A protein and the small-molecule ligand that binds it are described below.
Small molecule (SMILES): CC(=O)N[C@H]1[C@H](O[C@H]2[C@H](O)[C@@H](NC(C)=O)CO[C@@H]2CO)O[C@H](CO)[C@@H](O[C@@H]2O[C@H](CO)[C@@H](O)[C@H](O)[C@@H]2O)[C@@H]1O

Binding-site contacts:
Ligand atom N2 contacts residue ASN25 of chain 1.B at 3.0 Å (h-bond).
Ligand atom C3 contacts residue ASN25 of chain 1.B at 3.8 Å.
Ligand atom C4 contacts residue ASN25 of chain 1.B at 4.2 Å.
Ligand atom C2 contacts residue ASN25 of chain 1.B at 2.5 Å.
Ligand atom C7 contacts residue PHE20 of chain 1.B at 4.4 Å (hydrophobic).
Ligand atom C1 contacts residue ASN25 of chain 1.B at 1.4 Å.
Ligand atom O5 contacts residue ASN25 of chain 1.B at 2.3 Å (h-bond).
Ligand atom O7 contacts residue ASN25 of chain 1.B at 4.4 Å.
Ligand atom N2 contacts residue GLY21 of chain 1.B at 4.2 Å.
Ligand atom C8 contacts residue PHE24 of chain 1.B at 4.1 Å (hydrophobic).
Ligand atom C7 contacts residue ASN25 of chain 1.B at 4.0 Å.
Ligand atom O7 contacts residue GLY21 of chain 1.B at 3.4 Å.
Ligand atom C5 contacts residue ASN25 of chain 1.B at 3.6 Å.
Ligand atom C8 contacts residue PHE20 of chain 1.B at 3.7 Å (hydrophobic).
Ligand atom C7 contacts residue GLY21 of chain 1.B at 3.5 Å.
Ligand atom C8 contacts residue GLY21 of chain 1.B at 3.5 Å.
Ligand atom O7 contacts residue PHE20 of chain 1.B at 4.5 Å.

Sequence of chain 1.B:
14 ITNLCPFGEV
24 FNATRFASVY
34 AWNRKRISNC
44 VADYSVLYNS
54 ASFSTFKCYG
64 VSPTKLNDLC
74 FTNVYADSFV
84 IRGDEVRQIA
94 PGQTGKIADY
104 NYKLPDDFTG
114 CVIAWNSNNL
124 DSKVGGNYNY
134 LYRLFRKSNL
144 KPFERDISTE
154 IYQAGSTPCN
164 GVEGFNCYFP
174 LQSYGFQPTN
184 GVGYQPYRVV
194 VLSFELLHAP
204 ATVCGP